The small molecule below binds the protein below.
Small molecule (SMILES): CC(=O)N[C@@H]1[C@@H](O)[C@H](O)[C@@H](CO)O[C@H]1O

Sequence of chain 1.A:
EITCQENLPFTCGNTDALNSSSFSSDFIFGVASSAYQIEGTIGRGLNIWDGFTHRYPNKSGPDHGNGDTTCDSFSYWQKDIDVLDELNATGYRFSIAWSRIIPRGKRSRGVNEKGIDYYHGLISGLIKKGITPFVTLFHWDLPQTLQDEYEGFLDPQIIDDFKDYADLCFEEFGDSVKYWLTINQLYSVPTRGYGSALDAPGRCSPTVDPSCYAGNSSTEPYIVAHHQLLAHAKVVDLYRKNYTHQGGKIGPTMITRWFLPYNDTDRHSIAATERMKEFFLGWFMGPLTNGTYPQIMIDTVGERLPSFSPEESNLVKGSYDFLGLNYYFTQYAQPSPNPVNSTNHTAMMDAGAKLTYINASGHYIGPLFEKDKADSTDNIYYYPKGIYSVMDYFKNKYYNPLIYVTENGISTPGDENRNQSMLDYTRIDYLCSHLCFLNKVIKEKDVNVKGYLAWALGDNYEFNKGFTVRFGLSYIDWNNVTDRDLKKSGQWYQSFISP

Binding-site contacts:
Ligand atom C5 contacts residue ASN244 of chain 1.A at 3.7 Å.
Ligand atom O7 contacts residue LYS243 of chain 1.A at 4.2 Å.
Ligand atom O5 contacts residue ASN244 of chain 1.A at 2.4 Å (h-bond).
Ligand atom C7 contacts residue LEU240 of chain 1.A at 4.0 Å (hydrophobic).
Ligand atom C7 contacts residue ASN244 of chain 1.A at 3.6 Å.
Ligand atom O7 contacts residue LYS165 of chain 1.A at 4.4 Å.
Ligand atom C8 contacts residue LYS165 of chain 1.A at 2.6 Å.
Ligand atom C3 contacts residue ASN244 of chain 1.A at 3.9 Å.
Ligand atom C4 contacts residue ASN244 of chain 1.A at 4.2 Å.
Ligand atom C8 contacts residue LEU240 of chain 1.A at 3.4 Å (hydrophobic).
Ligand atom N2 contacts residue ASN244 of chain 1.A at 2.9 Å (h-bond).
Ligand atom C2 contacts residue ASN244 of chain 1.A at 2.7 Å.
Ligand atom O7 contacts residue ASP239 of chain 1.A at 3.9 Å.
Ligand atom C8 contacts residue ASN244 of chain 1.A at 4.4 Å.
Ligand atom C1 contacts residue ASN244 of chain 1.A at 1.8 Å.
Ligand atom C7 contacts residue LYS165 of chain 1.A at 3.8 Å.
Ligand atom O7 contacts residue ASN244 of chain 1.A at 4.2 Å.
Ligand atom C8 contacts residue ASP239 of chain 1.A at 4.1 Å.
Ligand atom N2 contacts residue LEU240 of chain 1.A at 4.4 Å.